Sequence of chain 1.B:
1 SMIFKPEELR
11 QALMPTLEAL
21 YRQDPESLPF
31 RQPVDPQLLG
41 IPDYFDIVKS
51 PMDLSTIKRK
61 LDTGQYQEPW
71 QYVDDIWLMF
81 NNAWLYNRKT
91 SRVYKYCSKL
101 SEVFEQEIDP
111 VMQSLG

The small molecule below binds the protein below.
Small molecule (SMILES): CCc1c(C(=O)N[C@H]2c3cc(Cl)ccc3CC[C@@H]2O)[nH]c(C)c1C(C)=O

Binding-site contacts:
Ligand atom C3 contacts residue PRO29 of chain 1.B at 3.9 Å (hydrophobic).
Ligand atom O2 contacts residue LEU39 of chain 1.B at 4.1 Å.
Ligand atom O contacts residue VAL34 of chain 1.B at 4.2 Å.
Ligand atom C12 contacts residue LEU39 of chain 1.B at 4.1 Å (hydrophobic).
Ligand atom C5 contacts residue VAL93 of chain 1.B at 4.1 Å (hydrophobic).
Ligand atom C7 contacts residue TYR44 of chain 1.B at 3.8 Å (hydrophobic).
Ligand atom C6 contacts residue ASN87 of chain 1.B at 3.6 Å.
Ligand atom C8 contacts residue VAL93 of chain 1.B at 4.1 Å (hydrophobic).
Ligand atom O1 contacts residue PRO29 of chain 1.B at 3.0 Å.
Ligand atom C4 contacts residue VAL34 of chain 1.B at 3.6 Å (hydrophobic).
Ligand atom C7 contacts residue ILE41 of chain 1.B at 3.6 Å (hydrophobic).
Ligand atom O contacts residue VAL93 of chain 1.B at 4.1 Å.
Ligand atom C7 contacts residue ASN87 of chain 1.B at 3.6 Å.
Ligand atom CL contacts residue TYR96 of chain 1.B at 3.8 Å.
Ligand atom N contacts residue PRO29 of chain 1.B at 2.9 Å (h-bond).
Ligand atom C3 contacts residue VAL93 of chain 1.B at 4.0 Å (hydrophobic).
Ligand atom N contacts residue VAL34 of chain 1.B at 4.2 Å.
Ligand atom C4 contacts residue PRO29 of chain 1.B at 3.6 Å (hydrophobic).
Ligand atom O contacts residue ASN87 of chain 1.B at 3.0 Å (h-bond).
Ligand atom C18 contacts residue PRO29 of chain 1.B at 4.1 Å (hydrophobic).
Ligand atom C11 contacts residue LEU39 of chain 1.B at 3.5 Å (hydrophobic).
Ligand atom C8 contacts residue PHE30 of chain 1.B at 4.0 Å (hydrophobic).
Ligand atom O1 contacts residue GLN32 of chain 1.B at 4.0 Å.
Ligand atom C8 contacts residue VAL34 of chain 1.B at 3.5 Å (hydrophobic).
Ligand atom C1 contacts residue LEU39 of chain 1.B at 3.9 Å (hydrophobic).
Ligand atom C7 contacts residue TYR86 of chain 1.B at 3.6 Å (hydrophobic).
Ligand atom C8 contacts residue PRO29 of chain 1.B at 3.5 Å (hydrophobic).
Ligand atom CL contacts residue VAL93 of chain 1.B at 4.1 Å.
Ligand atom C contacts residue ASN87 of chain 1.B at 3.9 Å.
Ligand atom C5 contacts residue VAL34 of chain 1.B at 3.8 Å (hydrophobic).
Ligand atom C6 contacts residue VAL34 of chain 1.B at 4.0 Å (hydrophobic).
Ligand atom CL contacts residue PRO29 of chain 1.B at 3.7 Å.
Ligand atom C2 contacts residue VAL93 of chain 1.B at 4.0 Å (hydrophobic).
Ligand atom C contacts residue VAL93 of chain 1.B at 3.8 Å (hydrophobic).
Ligand atom C2 contacts residue LEU39 of chain 1.B at 4.2 Å (hydrophobic).
Ligand atom C9 contacts residue PRO29 of chain 1.B at 3.8 Å (hydrophobic).
Ligand atom C6 contacts residue TYR44 of chain 1.B at 4.2 Å (hydrophobic).
Ligand atom O contacts residue TYR44 of chain 1.B at 4.0 Å.
Ligand atom CL contacts residue ARG92 of chain 1.B at 3.9 Å.
Ligand atom C4 contacts residue VAL93 of chain 1.B at 4.0 Å (hydrophobic).